Binding-site contacts:
Ligand atom CB contacts residue VAL95 of chain 1.D at 3.5 Å (hydrophobic).
Ligand atom N contacts residue PRO100 of chain 1.D at 3.4 Å.
Ligand atom OH contacts residue ARG113 of chain 1.D at 3.5 Å.
Ligand atom CD1 contacts residue LYS94 of chain 1.D at 3.7 Å.
Ligand atom CG contacts residue GLU93 of chain 1.D at 3.5 Å.
Ligand atom CB contacts residue GLU93 of chain 1.D at 3.2 Å.
Ligand atom N contacts residue VAL95 of chain 1.D at 3.2 Å (h-bond).
Ligand atom CA contacts residue GLU93 of chain 1.D at 3.2 Å.
Ligand atom C contacts residue VAL95 of chain 1.D at 3.2 Å (hydrophobic).
Ligand atom CZ contacts residue ARG113 of chain 1.D at 3.8 Å.
Ligand atom N contacts residue VAL95 of chain 1.D at 3.2 Å (h-bond).
Ligand atom CD1 contacts residue GLU93 of chain 1.D at 3.1 Å.
Ligand atom CG contacts residue GLY140 of chain 1.D at 3.7 Å.
Ligand atom C contacts residue SER96 of chain 1.D at 3.5 Å.
Ligand atom CA contacts residue SER96 of chain 1.D at 3.1 Å.
Ligand atom O contacts residue PHE97 of chain 1.D at 3.3 Å.
Ligand atom CB contacts residue LEU147 of chain 1.D at 3.8 Å (hydrophobic).
Ligand atom CE2 contacts residue SER136 of chain 1.D at 3.6 Å.
Ligand atom N contacts residue SER96 of chain 1.D at 2.5 Å (h-bond).
Ligand atom CA contacts residue CYS98 of chain 1.D at 3.5 Å (hydrophobic).
Ligand atom O contacts residue PHE143 of chain 1.D at 3.7 Å.
Ligand atom CD contacts residue PHE143 of chain 1.D at 3.5 Å (hydrophobic).
Ligand atom N contacts residue PHE143 of chain 1.D at 3.7 Å.
Ligand atom N contacts residue GLU93 of chain 1.D at 3.5 Å (salt-bridge).
Ligand atom O contacts residue LYS150 of chain 1.D at 3.5 Å (salt-bridge).
Ligand atom CG contacts residue ILE92 of chain 1.D at 3.3 Å (hydrophobic).
Ligand atom CE2 contacts residue ARG113 of chain 1.D at 3.6 Å.
Ligand atom O contacts residue PHE143 of chain 1.D at 3.4 Å.
Ligand atom CD2 contacts residue SER136 of chain 1.D at 3.5 Å.
Ligand atom CE2 contacts residue TRP120 of chain 1.D at 3.7 Å (hydrophobic).
Ligand atom CD contacts residue ILE92 of chain 1.D at 3.7 Å (hydrophobic).
Ligand atom CA contacts residue VAL95 of chain 1.D at 3.2 Å (hydrophobic).
Ligand atom N contacts residue CYS98 of chain 1.D at 2.9 Å (h-bond).
Ligand atom C contacts residue PHE143 of chain 1.D at 3.7 Å (hydrophobic).
Ligand atom CD contacts residue VAL95 of chain 1.D at 3.2 Å (hydrophobic).
Ligand atom CD1 contacts residue ARG34 of chain 1.D at 3.3 Å.
Ligand atom C contacts residue CYS98 of chain 1.D at 3.7 Å (hydrophobic).
Ligand atom O contacts residue CYS98 of chain 1.D at 2.9 Å (h-bond).
Ligand atom O contacts residue SER96 of chain 1.D at 3.7 Å.
Ligand atom CA contacts residue PHE143 of chain 1.D at 3.6 Å (hydrophobic).

Sequence of chain 1.D:
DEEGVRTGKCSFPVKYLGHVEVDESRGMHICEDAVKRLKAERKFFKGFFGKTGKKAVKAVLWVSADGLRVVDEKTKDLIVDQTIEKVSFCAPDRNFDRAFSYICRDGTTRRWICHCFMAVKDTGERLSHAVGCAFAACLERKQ

This small molecule binds to this protein.
Small molecule (SMILES): CC[C@H](C)[C@H](NC(=O)[C@H](Cc1ccc(O)cc1)NC(=O)[C@H](C)N)C(=O)NCC(=O)N1CCC[C@H]1C(=O)N[C@@H](Cc1ccc(OP(=O)(O)O)cc1)C(=O)N[C@H](C=O)CC(C)C